A protein and the small-molecule ligand that binds it are described below.
Small molecule (SMILES): CCN1CCN(C(=O)N[C@@H](C(=O)N[C@H](C(=O)O)[C@@H]2N[C@@H](C(=O)O)C(C)(C)S2)c2ccccc2)C(=O)C1=O

Sequence of chain 1.B:
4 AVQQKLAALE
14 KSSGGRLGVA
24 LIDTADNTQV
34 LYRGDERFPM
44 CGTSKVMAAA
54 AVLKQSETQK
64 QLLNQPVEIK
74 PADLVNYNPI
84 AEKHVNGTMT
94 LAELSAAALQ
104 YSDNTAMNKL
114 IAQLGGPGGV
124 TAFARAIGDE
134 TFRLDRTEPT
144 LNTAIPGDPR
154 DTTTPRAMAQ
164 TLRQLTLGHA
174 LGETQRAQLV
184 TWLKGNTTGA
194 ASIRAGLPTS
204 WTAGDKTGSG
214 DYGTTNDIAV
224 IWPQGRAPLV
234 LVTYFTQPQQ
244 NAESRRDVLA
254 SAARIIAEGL

Binding-site contacts:
Ligand atom NAY contacts residue TRP225 of chain 1.B at 3.4 Å (h-bond).
Ligand atom CBJ contacts residue TRP225 of chain 1.B at 3.7 Å (hydrophobic).
Ligand atom OBG contacts residue THR205 of chain 1.B at 3.6 Å.
Ligand atom CAP contacts residue TRP225 of chain 1.B at 3.7 Å (hydrophobic).
Ligand atom CAV contacts residue VAL183 of chain 1.B at 4.1 Å (hydrophobic).
Ligand atom CAW contacts residue THR169 of chain 1.B at 2.9 Å.
Ligand atom CAJ contacts residue ARG179 of chain 1.B at 3.9 Å.
Ligand atom OAL contacts residue ARG179 of chain 1.B at 2.9 Å (salt-bridge).
Ligand atom OBI contacts residue TRP225 of chain 1.B at 3.2 Å.
Ligand atom CBH contacts residue TRP225 of chain 1.B at 3.3 Å (hydrophobic).
Ligand atom CAX contacts residue TRP225 of chain 1.B at 3.9 Å (hydrophobic).
Ligand atom OAQ contacts residue PRO231 of chain 1.B at 3.4 Å.
Ligand atom CBF contacts residue TRP225 of chain 1.B at 3.5 Å (hydrophobic).
Ligand atom NBE contacts residue TRP225 of chain 1.B at 3.7 Å.
Ligand atom CAN contacts residue HIS172 of chain 1.B at 4.0 Å.
Ligand atom CAU contacts residue ARG179 of chain 1.B at 3.9 Å.
Ligand atom OAQ contacts residue LEU170 of chain 1.B at 4.0 Å.
Ligand atom CAN contacts residue ARG179 of chain 1.B at 3.0 Å.
Ligand atom CAW contacts residue VAL183 of chain 1.B at 3.8 Å (hydrophobic).
Ligand atom CAV contacts residue THR169 of chain 1.B at 3.6 Å.
Ligand atom CBJ contacts residue THR205 of chain 1.B at 3.7 Å.
Ligand atom CAZ contacts residue TRP225 of chain 1.B at 3.5 Å (hydrophobic).
Ligand atom CAN contacts residue LEU170 of chain 1.B at 3.8 Å (hydrophobic).
Ligand atom SAI contacts residue LEU170 of chain 1.B at 3.7 Å.
Ligand atom OBG contacts residue TRP225 of chain 1.B at 3.8 Å.
Ligand atom CAX contacts residue THR169 of chain 1.B at 3.9 Å.
Ligand atom CBF contacts residue LYS187 of chain 1.B at 3.7 Å.
Ligand atom NBB contacts residue TRP225 of chain 1.B at 3.6 Å (h-bond).
Ligand atom O contacts residue PRO231 of chain 1.B at 3.6 Å.
Ligand atom OBI contacts residue LYS187 of chain 1.B at 3.2 Å (salt-bridge).
Ligand atom CAX contacts residue LEU170 of chain 1.B at 3.8 Å (hydrophobic).
Ligand atom OBG contacts residue LYS187 of chain 1.B at 2.8 Å (salt-bridge).
Ligand atom CBD contacts residue TRP225 of chain 1.B at 3.8 Å (hydrophobic).
Ligand atom OAQ contacts residue TRP225 of chain 1.B at 2.7 Å (h-bond).
Ligand atom CAW contacts residue LEU170 of chain 1.B at 4.0 Å (hydrophobic).
Ligand atom CBH contacts residue LYS187 of chain 1.B at 3.8 Å.
Ligand atom CAV contacts residue ARG179 of chain 1.B at 3.5 Å.
Ligand atom CAG contacts residue ARG179 of chain 1.B at 4.0 Å.
Ligand atom CAM contacts residue ARG179 of chain 1.B at 2.1 Å.
Ligand atom CAH contacts residue ARG179 of chain 1.B at 3.1 Å.